Sequence of chain 1.A:
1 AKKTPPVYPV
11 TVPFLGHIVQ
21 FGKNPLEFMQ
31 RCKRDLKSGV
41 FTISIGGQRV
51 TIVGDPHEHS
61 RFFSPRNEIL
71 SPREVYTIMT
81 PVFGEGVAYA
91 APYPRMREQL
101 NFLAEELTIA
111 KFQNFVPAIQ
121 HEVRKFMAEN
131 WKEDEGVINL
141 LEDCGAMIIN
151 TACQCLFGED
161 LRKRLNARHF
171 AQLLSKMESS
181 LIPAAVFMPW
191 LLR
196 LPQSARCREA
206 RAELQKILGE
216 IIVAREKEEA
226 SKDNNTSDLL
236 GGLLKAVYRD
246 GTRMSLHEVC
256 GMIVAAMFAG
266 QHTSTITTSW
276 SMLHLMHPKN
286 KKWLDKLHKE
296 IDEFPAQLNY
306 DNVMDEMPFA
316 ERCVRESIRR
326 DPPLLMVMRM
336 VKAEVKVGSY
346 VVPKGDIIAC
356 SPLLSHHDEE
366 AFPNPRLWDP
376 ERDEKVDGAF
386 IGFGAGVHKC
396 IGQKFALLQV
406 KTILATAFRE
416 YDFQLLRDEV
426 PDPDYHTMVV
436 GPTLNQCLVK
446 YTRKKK

A small-molecule ligand and the protein it binds are described below.
Small molecule (SMILES): O=C([C@@H](c1ccc(Cl)cc1)c1cccnc1)N1CCN(c2ccc(C(F)(F)F)cc2)CC1

Binding-site contacts:
Ligand atom NAV contacts residue ALA264 of chain 1.A at 4.1 Å.
Ligand atom CAG contacts residue ALA264 of chain 1.A at 3.1 Å (hydrophobic).
Ligand atom CLA contacts residue LEU100 of chain 1.A at 3.8 Å.
Ligand atom CAG contacts residue LEU329 of chain 1.A at 4.0 Å (hydrophobic).
Ligand atom CAT contacts residue TYR76 of chain 1.A at 3.7 Å (hydrophobic).
Ligand atom CAF contacts residue THR268 of chain 1.A at 3.7 Å.
Ligand atom CBB contacts residue MET333 of chain 1.A at 4.1 Å (hydrophobic).
Ligand atom NAV contacts residue HEM1 of chain 1.B at 2.3 Å.
Ligand atom FAC contacts residue MET333 of chain 1.A at 2.3 Å.
Ligand atom CAG contacts residue HEM1 of chain 1.B at 3.3 Å.
Ligand atom CBF contacts residue MET333 of chain 1.A at 3.5 Å (hydrophobic).
Ligand atom CAF contacts residue LEU329 of chain 1.A at 4.0 Å (hydrophobic).
Ligand atom CAL contacts residue ALA264 of chain 1.A at 3.6 Å (hydrophobic).
Ligand atom CAJ contacts residue ALA260 of chain 1.A at 3.9 Å (hydrophobic).
Ligand atom FAC contacts residue MET331 of chain 1.A at 4.1 Å.
Ligand atom CAI contacts residue TYR89 of chain 1.A at 3.6 Å (hydrophobic).
Ligand atom CAJ contacts residue HEM1 of chain 1.B at 3.9 Å.
Ligand atom CBA contacts residue TYR76 of chain 1.A at 4.0 Å (hydrophobic).
Ligand atom CAN contacts residue LEU329 of chain 1.A at 3.7 Å (hydrophobic).
Ligand atom CAO contacts residue MET333 of chain 1.A at 4.1 Å (hydrophobic).
Ligand atom CAJ contacts residue ALA264 of chain 1.A at 3.8 Å (hydrophobic).
Ligand atom CAG contacts residue THR268 of chain 1.A at 3.5 Å.
Ligand atom CAN contacts residue MET433 of chain 1.A at 4.0 Å (hydrophobic).
Ligand atom CAR contacts residue MET79 of chain 1.A at 3.7 Å (hydrophobic).
Ligand atom CAQ contacts residue HEM1 of chain 1.B at 3.0 Å.
Ligand atom NBE contacts residue TYR76 of chain 1.A at 3.8 Å.
Ligand atom CLA contacts residue ALA260 of chain 1.A at 3.9 Å.
Ligand atom CAP contacts residue MET433 of chain 1.A at 3.7 Å (hydrophobic).
Ligand atom CAF contacts residue ALA264 of chain 1.A at 3.2 Å (hydrophobic).
Ligand atom FAB contacts residue MET331 of chain 1.A at 3.9 Å.
Ligand atom OAA contacts residue MET79 of chain 1.A at 4.2 Å.
Ligand atom CAU contacts residue LEU329 of chain 1.A at 3.8 Å (hydrophobic).
Ligand atom CAH contacts residue ALA264 of chain 1.A at 4.1 Å (hydrophobic).
Ligand atom CAM contacts residue TYR76 of chain 1.A at 3.4 Å (hydrophobic).
Ligand atom CLA contacts residue HEM1 of chain 1.B at 3.9 Å.
Ligand atom CAP contacts residue MET331 of chain 1.A at 4.1 Å (hydrophobic).
Ligand atom CAK contacts residue TYR89 of chain 1.A at 3.4 Å (hydrophobic).
Ligand atom FAB contacts residue MET333 of chain 1.A at 3.9 Å.
Ligand atom CAX contacts residue HEM1 of chain 1.B at 3.8 Å.
Ligand atom OAA contacts residue PHE263 of chain 1.A at 3.5 Å.